Binding-site contacts:
Ligand atom O5P contacts residue ILE85 of chain 1.A at 2.8 Å (h-bond).
Ligand atom N3 contacts residue PHE138 of chain 1.A at 3.6 Å.
Ligand atom OS2 contacts residue PRO87 of chain 1.A at 3.1 Å.
Ligand atom C2 contacts residue PHE138 of chain 1.A at 3.8 Å (hydrophobic).
Ligand atom O3P contacts residue SER14 of chain 1.A at 2.6 Å (h-bond).
Ligand atom C2 contacts residue ILE85 of chain 1.A at 3.7 Å (hydrophobic).
Ligand atom N1 contacts residue PHE138 of chain 1.A at 3.6 Å.
Ligand atom O2' contacts residue LEU126 of chain 1.A at 3.1 Å.
Ligand atom O1P contacts residue LYS124 of chain 1.A at 3.4 Å.
Ligand atom C8 contacts residue PHE54 of chain 1.A at 3.5 Å (hydrophobic).
Ligand atom O4' contacts residue PHE54 of chain 1.A at 3.4 Å.
Ligand atom N1 contacts residue THR139 of chain 1.A at 3.4 Å (h-bond).
Ligand atom N1 contacts residue ARG59 of chain 1.A at 2.9 Å (salt-bridge).
Ligand atom O4P contacts residue PHE84 of chain 1.A at 3.4 Å.
Ligand atom C2 contacts residue ARG59 of chain 1.A at 3.6 Å.
Ligand atom C4 contacts residue PHE54 of chain 1.A at 3.6 Å (hydrophobic).
Ligand atom N6 contacts residue GLY137 of chain 1.A at 3.0 Å (h-bond).
Ligand atom O5P contacts residue PHE84 of chain 1.A at 3.3 Å.
Ligand atom OS3 contacts residue PHE84 of chain 1.A at 3.7 Å.
Ligand atom N6 contacts residue PHE138 of chain 1.A at 3.7 Å.
Ligand atom OS1 contacts residue ARG45 of chain 1.A at 2.9 Å (salt-bridge).
Ligand atom N9 contacts residue PHE54 of chain 1.A at 3.7 Å.
Ligand atom OS1 contacts residue ASN62 of chain 1.A at 2.9 Å (h-bond).
Ligand atom O5' contacts residue PHE54 of chain 1.A at 3.3 Å.
Ligand atom N1 contacts residue GLY137 of chain 1.A at 3.6 Å.
Ligand atom C5' contacts residue ILE85 of chain 1.A at 3.6 Å (hydrophobic).
Ligand atom OS2 contacts residue ARG59 of chain 1.A at 2.8 Å (salt-bridge).
Ligand atom C6 contacts residue PHE138 of chain 1.A at 3.6 Å (hydrophobic).
Ligand atom OS3 contacts residue ILE85 of chain 1.A at 3.5 Å (h-bond).
Ligand atom C6 contacts residue ARG59 of chain 1.A at 3.4 Å.
Ligand atom OS1 contacts residue ARG59 of chain 1.A at 3.6 Å.
Ligand atom C4 contacts residue PHE138 of chain 1.A at 3.7 Å (hydrophobic).
Ligand atom O4P contacts residue ARG45 of chain 1.A at 2.8 Å (salt-bridge).
Ligand atom OS3 contacts residue ASN62 of chain 1.A at 3.7 Å.
Ligand atom C5 contacts residue PHE54 of chain 1.A at 3.7 Å (hydrophobic).
Ligand atom OS3 contacts residue SER86 of chain 1.A at 2.9 Å (h-bond).
Ligand atom O4P contacts residue ASN62 of chain 1.A at 3.0 Å (h-bond).
Ligand atom N6 contacts residue ARG59 of chain 1.A at 3.4 Å (salt-bridge).
Ligand atom C2 contacts residue THR139 of chain 1.A at 3.4 Å.
Ligand atom N3 contacts residue ILE85 of chain 1.A at 3.7 Å.

Sequence of chain 1.A:
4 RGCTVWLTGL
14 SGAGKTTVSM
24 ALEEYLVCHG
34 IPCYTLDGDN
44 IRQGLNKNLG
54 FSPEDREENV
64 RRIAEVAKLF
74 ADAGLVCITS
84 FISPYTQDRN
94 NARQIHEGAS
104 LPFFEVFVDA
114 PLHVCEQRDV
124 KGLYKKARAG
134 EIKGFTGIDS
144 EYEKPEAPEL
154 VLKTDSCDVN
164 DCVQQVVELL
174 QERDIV

A small-molecule ligand and the protein it binds are described below.
Small molecule (SMILES): Nc1ncnc2c1ncn2[C@@H]1O[C@H](CO[P](=O)(O)OS(=O)(=O)O)[C@H]2O[P](=O)(O)O[C@H]21